This protein binds this small molecule.
Small molecule (SMILES): CC(=O)N[C@@H]1[C@@H](O)[C@H](O)[C@@H](CO)O[C@H]1O

Sequence of chain 1.B:
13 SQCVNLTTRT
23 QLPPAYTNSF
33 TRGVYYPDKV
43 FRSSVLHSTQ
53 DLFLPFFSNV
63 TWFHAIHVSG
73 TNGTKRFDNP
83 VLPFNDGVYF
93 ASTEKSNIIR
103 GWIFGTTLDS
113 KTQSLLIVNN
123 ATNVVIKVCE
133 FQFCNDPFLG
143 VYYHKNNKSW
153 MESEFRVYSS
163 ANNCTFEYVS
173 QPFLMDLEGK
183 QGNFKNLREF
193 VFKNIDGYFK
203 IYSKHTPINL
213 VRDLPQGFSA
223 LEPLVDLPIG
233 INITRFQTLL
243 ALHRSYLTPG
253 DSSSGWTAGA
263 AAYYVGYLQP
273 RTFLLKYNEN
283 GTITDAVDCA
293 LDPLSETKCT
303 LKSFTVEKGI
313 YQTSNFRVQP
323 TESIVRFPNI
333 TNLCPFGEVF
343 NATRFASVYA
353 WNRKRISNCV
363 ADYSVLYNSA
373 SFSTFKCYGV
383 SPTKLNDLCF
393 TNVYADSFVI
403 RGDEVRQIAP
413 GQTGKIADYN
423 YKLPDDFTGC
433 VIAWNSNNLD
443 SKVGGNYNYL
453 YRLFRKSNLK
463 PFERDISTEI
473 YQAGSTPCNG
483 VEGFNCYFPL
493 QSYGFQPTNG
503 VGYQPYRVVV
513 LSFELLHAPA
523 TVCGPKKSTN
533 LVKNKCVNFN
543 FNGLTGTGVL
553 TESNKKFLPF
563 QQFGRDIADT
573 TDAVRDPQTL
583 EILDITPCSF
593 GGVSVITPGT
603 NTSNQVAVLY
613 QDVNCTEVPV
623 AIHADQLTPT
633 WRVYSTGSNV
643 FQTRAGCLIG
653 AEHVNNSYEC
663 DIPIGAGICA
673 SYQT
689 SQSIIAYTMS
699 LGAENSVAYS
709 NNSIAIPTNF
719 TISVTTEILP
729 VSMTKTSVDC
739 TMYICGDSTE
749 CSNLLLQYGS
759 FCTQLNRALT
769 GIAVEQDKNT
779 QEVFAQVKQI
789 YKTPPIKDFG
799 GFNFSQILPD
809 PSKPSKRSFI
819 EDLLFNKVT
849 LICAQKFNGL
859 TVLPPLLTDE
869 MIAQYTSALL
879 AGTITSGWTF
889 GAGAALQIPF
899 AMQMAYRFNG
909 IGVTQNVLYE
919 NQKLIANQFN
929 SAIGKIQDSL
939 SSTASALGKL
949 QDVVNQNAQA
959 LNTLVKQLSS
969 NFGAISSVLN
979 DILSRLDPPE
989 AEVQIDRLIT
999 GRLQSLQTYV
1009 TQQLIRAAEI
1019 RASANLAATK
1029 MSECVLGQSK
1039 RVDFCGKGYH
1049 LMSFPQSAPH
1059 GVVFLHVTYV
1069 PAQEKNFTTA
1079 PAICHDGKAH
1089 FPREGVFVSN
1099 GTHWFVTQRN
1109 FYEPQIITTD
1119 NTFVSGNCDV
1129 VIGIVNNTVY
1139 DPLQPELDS

Binding-site contacts:
Ligand atom C2 contacts residue ASN343 of chain 1.B at 2.5 Å.
Ligand atom C5 contacts residue ASN343 of chain 1.B at 3.7 Å.
Ligand atom C1 contacts residue ASN343 of chain 1.B at 1.4 Å.
Ligand atom C8 contacts residue ASN343 of chain 1.B at 4.2 Å.
Ligand atom C3 contacts residue ASN343 of chain 1.B at 3.8 Å.
Ligand atom C7 contacts residue ASN343 of chain 1.B at 3.5 Å.
Ligand atom C4 contacts residue ASN343 of chain 1.B at 4.2 Å.
Ligand atom O5 contacts residue ASN343 of chain 1.B at 2.4 Å (h-bond).
Ligand atom O7 contacts residue ASN343 of chain 1.B at 3.7 Å.
Ligand atom N2 contacts residue ASN343 of chain 1.B at 2.9 Å (h-bond).